Binding-site contacts:
Ligand atom O2' contacts residue ARG32 of chain 1.D at 3.5 Å.
Ligand atom O1B contacts residue GLY70 of chain 1.D at 2.8 Å (h-bond).
Ligand atom O3G contacts residue MG1 of chain 1.S at 2.1 Å.
Ligand atom O2A contacts residue ARG32 of chain 1.D at 3.1 Å (salt-bridge).
Ligand atom N7 contacts residue THR69 of chain 1.D at 3.2 Å.
Ligand atom O2G contacts residue ARG229 of chain 1.D at 2.9 Å (salt-bridge).
Ligand atom O2B contacts residue MG1 of chain 1.S at 2.1 Å.
Ligand atom O1A contacts residue THR72 of chain 1.D at 3.4 Å (h-bond).
Ligand atom C3' contacts residue VAL28 of chain 1.D at 3.4 Å (hydrophobic).
Ligand atom PG contacts residue MG1 of chain 1.S at 3.3 Å.
Ligand atom PB contacts residue MG1 of chain 1.S at 3.5 Å.
Ligand atom O2' contacts residue PRO33 of chain 1.D at 3.2 Å.
Ligand atom C8 contacts residue GLY70 of chain 1.D at 3.5 Å.
Ligand atom O3' contacts residue VAL28 of chain 1.D at 2.4 Å (h-bond).
Ligand atom O1B contacts residue LYS71 of chain 1.D at 2.9 Å (salt-bridge).
Ligand atom S1G contacts residue LYS71 of chain 1.D at 3.5 Å (salt-bridge).
Ligand atom O2G contacts residue ARG184 of chain 1.E at 3.2 Å (salt-bridge).
Ligand atom O2G contacts residue ARG155 of chain 1.E at 3.3 Å (salt-bridge).
Ligand atom O2B contacts residue THR72 of chain 1.D at 2.7 Å (h-bond).
Ligand atom C4 contacts residue LEU228 of chain 1.D at 3.5 Å (hydrophobic).
Ligand atom N1 contacts residue THR40 of chain 1.D at 3.1 Å (h-bond).
Ligand atom O3B contacts residue GLY68 of chain 1.D at 2.8 Å (h-bond).
Ligand atom O1B contacts residue THR69 of chain 1.D at 3.4 Å (h-bond).
Ligand atom O2A contacts residue GLU159 of chain 1.E at 2.3 Å (salt-bridge).
Ligand atom O2G contacts residue PRO67 of chain 1.D at 3.6 Å.
Ligand atom O2' contacts residue TYR31 of chain 1.D at 3.2 Å (h-bond).
Ligand atom O3G contacts residue ARG184 of chain 1.E at 2.5 Å (salt-bridge).
Ligand atom O3B contacts residue ARG229 of chain 1.D at 3.3 Å (salt-bridge).
Ligand atom N6 contacts residue GLN42 of chain 1.D at 3.2 Å (h-bond).
Ligand atom N7 contacts residue LEU192 of chain 1.D at 3.4 Å.
Ligand atom O1A contacts residue GLY70 of chain 1.D at 3.2 Å.
Ligand atom N7 contacts residue GLY70 of chain 1.D at 3.2 Å (h-bond).
Ligand atom PG contacts residue ARG229 of chain 1.D at 3.4 Å.
Ligand atom S1G contacts residue ASN171 of chain 1.D at 2.7 Å (h-bond).
Ligand atom O3A contacts residue ARG229 of chain 1.D at 3.4 Å (salt-bridge).
Ligand atom S1G contacts residue ARG155 of chain 1.E at 2.9 Å (salt-bridge).
Ligand atom N6 contacts residue THR40 of chain 1.D at 2.6 Å (h-bond).
Ligand atom C5' contacts residue ARG229 of chain 1.D at 3.5 Å.
Ligand atom PG contacts residue ARG155 of chain 1.E at 3.5 Å.
Ligand atom O1A contacts residue SER73 of chain 1.D at 3.2 Å (h-bond).

This small molecule binds to this protein.
Small molecule (SMILES): Nc1ncnc2c1ncn2[C@@H]1O[C@H](COP(=O)(O)OP(=O)(O)OP(O)(O)=S)[C@@H](O)[C@H]1O

Sequence of chain 1.D:
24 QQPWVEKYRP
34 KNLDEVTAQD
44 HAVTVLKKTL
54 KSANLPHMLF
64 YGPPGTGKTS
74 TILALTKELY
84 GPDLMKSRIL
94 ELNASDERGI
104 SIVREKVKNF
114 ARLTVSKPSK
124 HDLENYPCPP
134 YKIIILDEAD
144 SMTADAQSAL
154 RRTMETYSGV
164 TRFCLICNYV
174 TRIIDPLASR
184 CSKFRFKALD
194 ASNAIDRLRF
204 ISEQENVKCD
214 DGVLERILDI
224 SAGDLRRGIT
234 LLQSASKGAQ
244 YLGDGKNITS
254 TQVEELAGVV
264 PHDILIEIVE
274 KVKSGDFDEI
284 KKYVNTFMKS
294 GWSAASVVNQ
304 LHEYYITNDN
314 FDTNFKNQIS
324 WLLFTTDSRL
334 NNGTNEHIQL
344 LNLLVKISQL

Sequence of chain 1.E:
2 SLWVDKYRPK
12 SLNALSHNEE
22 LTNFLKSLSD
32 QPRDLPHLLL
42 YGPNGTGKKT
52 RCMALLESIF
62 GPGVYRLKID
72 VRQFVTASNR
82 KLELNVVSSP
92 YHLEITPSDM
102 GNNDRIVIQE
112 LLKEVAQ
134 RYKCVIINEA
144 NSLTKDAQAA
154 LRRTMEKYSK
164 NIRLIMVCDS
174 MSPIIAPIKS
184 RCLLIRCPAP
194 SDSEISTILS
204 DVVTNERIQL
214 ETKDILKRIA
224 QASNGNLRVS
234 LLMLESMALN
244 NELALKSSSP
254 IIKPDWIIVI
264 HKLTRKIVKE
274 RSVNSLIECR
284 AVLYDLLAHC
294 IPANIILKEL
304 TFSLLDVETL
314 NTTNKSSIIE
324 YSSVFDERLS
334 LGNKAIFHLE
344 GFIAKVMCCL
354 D